Sequence of chain 1.B:
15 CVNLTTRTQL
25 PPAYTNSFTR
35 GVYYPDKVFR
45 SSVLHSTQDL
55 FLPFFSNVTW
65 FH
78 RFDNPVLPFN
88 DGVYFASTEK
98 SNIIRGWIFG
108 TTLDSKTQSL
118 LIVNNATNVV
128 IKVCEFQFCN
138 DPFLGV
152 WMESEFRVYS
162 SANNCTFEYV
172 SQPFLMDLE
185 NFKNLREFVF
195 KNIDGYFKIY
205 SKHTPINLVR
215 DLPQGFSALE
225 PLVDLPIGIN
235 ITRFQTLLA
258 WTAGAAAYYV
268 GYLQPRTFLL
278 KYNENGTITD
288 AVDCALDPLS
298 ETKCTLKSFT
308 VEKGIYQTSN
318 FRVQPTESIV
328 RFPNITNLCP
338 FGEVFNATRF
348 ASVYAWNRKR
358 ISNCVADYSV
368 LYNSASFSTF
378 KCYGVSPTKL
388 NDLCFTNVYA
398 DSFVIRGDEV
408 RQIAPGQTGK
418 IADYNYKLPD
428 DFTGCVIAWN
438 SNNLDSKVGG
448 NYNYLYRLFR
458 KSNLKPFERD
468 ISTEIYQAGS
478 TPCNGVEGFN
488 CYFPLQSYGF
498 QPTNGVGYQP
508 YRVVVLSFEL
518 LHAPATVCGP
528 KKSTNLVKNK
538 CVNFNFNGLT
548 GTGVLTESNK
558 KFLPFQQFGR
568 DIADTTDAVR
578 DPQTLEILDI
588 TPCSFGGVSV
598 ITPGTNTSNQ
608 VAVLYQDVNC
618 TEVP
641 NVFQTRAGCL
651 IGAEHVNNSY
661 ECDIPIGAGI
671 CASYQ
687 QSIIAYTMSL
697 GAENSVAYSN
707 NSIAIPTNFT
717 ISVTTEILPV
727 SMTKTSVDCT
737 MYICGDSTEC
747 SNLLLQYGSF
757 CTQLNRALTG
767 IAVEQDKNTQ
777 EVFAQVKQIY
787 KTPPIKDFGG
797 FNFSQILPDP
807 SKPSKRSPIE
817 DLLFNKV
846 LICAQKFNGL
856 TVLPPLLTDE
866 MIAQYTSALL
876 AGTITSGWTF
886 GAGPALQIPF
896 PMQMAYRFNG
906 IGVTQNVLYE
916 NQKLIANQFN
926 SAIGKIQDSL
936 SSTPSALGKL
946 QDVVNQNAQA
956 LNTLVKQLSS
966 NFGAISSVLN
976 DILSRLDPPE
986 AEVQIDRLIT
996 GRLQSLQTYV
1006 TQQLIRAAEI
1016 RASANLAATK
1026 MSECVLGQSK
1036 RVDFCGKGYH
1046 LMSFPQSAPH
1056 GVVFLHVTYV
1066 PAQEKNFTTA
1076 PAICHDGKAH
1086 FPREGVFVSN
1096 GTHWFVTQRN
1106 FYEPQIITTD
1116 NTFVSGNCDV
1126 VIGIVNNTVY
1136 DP

This small molecule binds to this protein.
Small molecule (SMILES): CC(=O)N[C@@H]1[C@@H](O)[C@H](O)[C@@H](CO)O[C@H]1O

Binding-site contacts:
Ligand atom O5 contacts residue ASN616 of chain 1.B at 2.2 Å (h-bond).
Ligand atom O7 contacts residue ASN616 of chain 1.B at 3.8 Å.
Ligand atom C5 contacts residue ASN616 of chain 1.B at 3.5 Å.
Ligand atom C4 contacts residue ASN616 of chain 1.B at 4.0 Å.
Ligand atom C1 contacts residue ASN616 of chain 1.B at 1.4 Å.
Ligand atom C2 contacts residue ASN616 of chain 1.B at 2.3 Å.
Ligand atom C6 contacts residue THR618 of chain 1.B at 3.8 Å.
Ligand atom C7 contacts residue ASN616 of chain 1.B at 3.6 Å.
Ligand atom N2 contacts residue ASN616 of chain 1.B at 2.9 Å (h-bond).
Ligand atom C3 contacts residue ASN616 of chain 1.B at 3.6 Å.
Ligand atom O5 contacts residue THR618 of chain 1.B at 4.2 Å.
Ligand atom O6 contacts residue THR618 of chain 1.B at 4.2 Å.